Binding-site contacts:
Ligand atom C8 contacts residue TYR150 of chain 2.A at 3.7 Å (hydrophobic).
Ligand atom N2 contacts residue ASN173 of chain 2.A at 2.9 Å (h-bond).
Ligand atom O5 contacts residue TRP77 of chain 2.A at 4.3 Å.
Ligand atom C5 contacts residue TRP77 of chain 2.A at 3.7 Å (hydrophobic).
Ligand atom C1 contacts residue TRP77 of chain 2.A at 4.0 Å (hydrophobic).
Ligand atom O7 contacts residue TYR76 of chain 2.A at 3.1 Å (h-bond).
Ligand atom C7 contacts residue LEU170 of chain 2.A at 4.0 Å (hydrophobic).
Ligand atom C7 contacts residue ASN173 of chain 2.A at 3.7 Å.
Ligand atom C3 contacts residue TRP77 of chain 2.A at 4.4 Å (hydrophobic).
Ligand atom O5 contacts residue ASN173 of chain 2.A at 2.3 Å (h-bond).
Ligand atom C6 contacts residue TRP77 of chain 2.A at 4.1 Å (hydrophobic).
Ligand atom C5 contacts residue ASN173 of chain 2.A at 3.6 Å.
Ligand atom C7 contacts residue TYR76 of chain 2.A at 4.0 Å (hydrophobic).
Ligand atom O4 contacts residue TRP77 of chain 2.A at 4.2 Å.
Ligand atom C1 contacts residue ASN173 of chain 2.A at 1.4 Å.
Ligand atom O7 contacts residue ASN173 of chain 2.A at 4.1 Å.
Ligand atom C1 contacts residue GLU148 of chain 2.A at 3.8 Å.
Ligand atom O7 contacts residue LEU170 of chain 2.A at 4.2 Å.
Ligand atom C8 contacts residue LEU170 of chain 2.A at 3.6 Å (hydrophobic).
Ligand atom C7 contacts residue GLU148 of chain 2.A at 3.5 Å.
Ligand atom C4 contacts residue ASN173 of chain 2.A at 4.2 Å.
Ligand atom O3 contacts residue TRP77 of chain 2.A at 4.1 Å.
Ligand atom N2 contacts residue GLU148 of chain 2.A at 2.7 Å (salt-bridge).
Ligand atom O4 contacts residue TRP77 of chain 2.A at 4.4 Å.
Ligand atom C8 contacts residue GLU148 of chain 2.A at 3.3 Å.
Ligand atom C7 contacts residue LEU215 of chain 2.A at 3.8 Å (hydrophobic).
Ligand atom C4 contacts residue TRP77 of chain 2.A at 4.1 Å (hydrophobic).
Ligand atom C3 contacts residue GLU148 of chain 2.A at 4.2 Å.
Ligand atom C2 contacts residue GLU148 of chain 2.A at 3.7 Å.
Ligand atom C2 contacts residue ASN173 of chain 2.A at 2.5 Å.
Ligand atom C8 contacts residue LEU215 of chain 2.A at 3.4 Å (hydrophobic).
Ligand atom C3 contacts residue ASN173 of chain 2.A at 3.8 Å.
Ligand atom O5 contacts residue TRP77 of chain 2.A at 3.9 Å.
Ligand atom C1 contacts residue TRP77 of chain 2.A at 4.2 Å (hydrophobic).
Ligand atom C1 contacts residue TYR146 of chain 2.A at 4.1 Å (hydrophobic).
Ligand atom C2 contacts residue TRP77 of chain 2.A at 3.8 Å (hydrophobic).
Ligand atom O7 contacts residue TRP77 of chain 2.A at 4.2 Å.
Ligand atom O7 contacts residue LEU215 of chain 2.A at 3.3 Å.
Ligand atom O6 contacts residue TRP77 of chain 2.A at 3.1 Å (h-bond).
Ligand atom C8 contacts residue TYR76 of chain 2.A at 4.3 Å (hydrophobic).

Sequence of chain 2.A:
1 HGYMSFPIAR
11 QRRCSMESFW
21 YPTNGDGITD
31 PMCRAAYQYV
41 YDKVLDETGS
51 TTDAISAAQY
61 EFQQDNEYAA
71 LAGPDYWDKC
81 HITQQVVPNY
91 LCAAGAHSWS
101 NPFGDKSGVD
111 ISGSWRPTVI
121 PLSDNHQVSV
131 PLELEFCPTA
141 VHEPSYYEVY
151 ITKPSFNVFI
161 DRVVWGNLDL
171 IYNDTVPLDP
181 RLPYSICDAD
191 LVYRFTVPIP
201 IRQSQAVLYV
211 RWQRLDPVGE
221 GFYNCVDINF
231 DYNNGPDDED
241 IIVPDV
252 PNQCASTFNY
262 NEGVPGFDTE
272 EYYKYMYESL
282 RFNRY

The protein below binds the small molecule below.
Small molecule (SMILES): CC(=O)N[C@H]1[C@H](O[C@H]2[C@H](O)[C@@H](NC(C)=O)CO[C@@H]2CO)O[C@H](CO)[C@@H](O[C@@H]2O[C@H](CO)[C@@H](O)[C@H](O)[C@@H]2O)[C@@H]1O